Sequence of chain 1.C:
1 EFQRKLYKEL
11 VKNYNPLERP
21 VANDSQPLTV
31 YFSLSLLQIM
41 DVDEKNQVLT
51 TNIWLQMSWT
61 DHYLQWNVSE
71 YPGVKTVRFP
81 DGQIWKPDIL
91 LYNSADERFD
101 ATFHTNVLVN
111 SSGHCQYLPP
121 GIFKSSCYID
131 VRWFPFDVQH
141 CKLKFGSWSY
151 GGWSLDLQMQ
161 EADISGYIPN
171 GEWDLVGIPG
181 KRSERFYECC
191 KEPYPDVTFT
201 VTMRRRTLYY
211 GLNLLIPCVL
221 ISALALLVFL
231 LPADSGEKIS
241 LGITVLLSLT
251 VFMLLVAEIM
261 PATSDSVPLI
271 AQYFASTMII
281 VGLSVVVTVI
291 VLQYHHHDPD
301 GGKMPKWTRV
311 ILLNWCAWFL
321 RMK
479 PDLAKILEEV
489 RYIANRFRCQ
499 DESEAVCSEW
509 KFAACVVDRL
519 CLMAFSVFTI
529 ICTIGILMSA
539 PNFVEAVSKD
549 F

Sequence of chain 1.D:
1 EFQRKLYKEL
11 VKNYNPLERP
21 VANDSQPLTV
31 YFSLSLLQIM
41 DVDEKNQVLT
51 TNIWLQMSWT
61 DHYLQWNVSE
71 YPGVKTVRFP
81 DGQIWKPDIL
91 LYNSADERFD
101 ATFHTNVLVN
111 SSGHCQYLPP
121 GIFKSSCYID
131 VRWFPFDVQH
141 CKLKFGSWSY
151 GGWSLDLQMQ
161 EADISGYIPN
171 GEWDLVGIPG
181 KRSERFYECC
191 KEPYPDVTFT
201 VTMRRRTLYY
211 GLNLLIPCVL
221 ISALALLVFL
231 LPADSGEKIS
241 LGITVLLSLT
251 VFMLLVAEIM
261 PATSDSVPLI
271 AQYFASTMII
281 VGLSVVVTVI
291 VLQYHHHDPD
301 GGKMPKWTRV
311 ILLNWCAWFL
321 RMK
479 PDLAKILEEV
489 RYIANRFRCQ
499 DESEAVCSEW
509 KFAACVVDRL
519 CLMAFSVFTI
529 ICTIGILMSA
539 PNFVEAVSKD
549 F

The small molecule below binds the protein below.
Small molecule (SMILES): Clc1ccc([C@H]2C[C@@H]3CC[C@H]2N3)cn1

Binding-site contacts:
Ligand atom C5 contacts residue TRP54 of chain 1.D at 3.4 Å (hydrophobic).
Ligand atom C1 contacts residue TRP148 of chain 1.C at 3.5 Å (hydrophobic).
Ligand atom C11 contacts residue TRP148 of chain 1.C at 3.2 Å (hydrophobic).
Ligand atom C2 contacts residue TRP148 of chain 1.C at 4.0 Å (hydrophobic).
Ligand atom C10 contacts residue LEU118 of chain 1.D at 3.6 Å (hydrophobic).
Ligand atom N1 contacts residue TRP148 of chain 1.C at 2.9 Å (h-bond).
Ligand atom C8 contacts residue CYS190 of chain 1.C at 3.5 Å (hydrophobic).
Ligand atom C2 contacts residue TYR194 of chain 1.C at 3.8 Å (hydrophobic).
Ligand atom C1 contacts residue CYS189 of chain 1.C at 4.0 Å (hydrophobic).
Ligand atom C8 contacts residue LEU118 of chain 1.D at 3.8 Å (hydrophobic).
Ligand atom C4 contacts residue TYR92 of chain 1.C at 3.8 Å (hydrophobic).
Ligand atom N2 contacts residue TRP148 of chain 1.C at 3.6 Å.
Ligand atom CL contacts residue LEU108 of chain 1.D at 3.4 Å.
Ligand atom C4 contacts residue TRP54 of chain 1.D at 3.8 Å (hydrophobic).
Ligand atom C10 contacts residue TRP148 of chain 1.C at 4.1 Å (hydrophobic).
Ligand atom C3 contacts residue TRP148 of chain 1.C at 4.0 Å (hydrophobic).
Ligand atom C11 contacts residue LEU118 of chain 1.D at 3.6 Å (hydrophobic).
Ligand atom C9 contacts residue LEU118 of chain 1.D at 3.7 Å (hydrophobic).
Ligand atom C3 contacts residue TYR92 of chain 1.C at 3.5 Å (hydrophobic).
Ligand atom N1 contacts residue TYR194 of chain 1.C at 3.7 Å.
Ligand atom N1 contacts residue TYR92 of chain 1.C at 2.8 Å (h-bond).
Ligand atom C3 contacts residue TYR194 of chain 1.C at 3.6 Å (hydrophobic).
Ligand atom C2 contacts residue CYS189 of chain 1.C at 3.6 Å (hydrophobic).
Ligand atom C5 contacts residue TRP148 of chain 1.C at 3.9 Å (hydrophobic).
Ligand atom C9 contacts residue TYR194 of chain 1.C at 3.5 Å (hydrophobic).
Ligand atom C5 contacts residue TYR92 of chain 1.C at 3.8 Å (hydrophobic).
Ligand atom C6 contacts residue TRP148 of chain 1.C at 3.3 Å (hydrophobic).
Ligand atom C3 contacts residue TYR187 of chain 1.C at 3.9 Å (hydrophobic).
Ligand atom C10 contacts residue SER149 of chain 1.C at 4.1 Å.
Ligand atom C8 contacts residue TRP148 of chain 1.C at 3.7 Å (hydrophobic).
Ligand atom N1 contacts residue SER147 of chain 1.C at 3.9 Å.
Ligand atom C8 contacts residue TYR194 of chain 1.C at 3.4 Å (hydrophobic).
Ligand atom C4 contacts residue TYR187 of chain 1.C at 3.7 Å (hydrophobic).
Ligand atom CL contacts residue ASN106 of chain 1.D at 3.5 Å.
Ligand atom C6 contacts residue TYR92 of chain 1.C at 3.9 Å (hydrophobic).
Ligand atom C7 contacts residue TRP148 of chain 1.C at 3.1 Å (hydrophobic).
Ligand atom CL contacts residue GLN116 of chain 1.D at 3.5 Å.
Ligand atom N2 contacts residue LEU118 of chain 1.D at 3.7 Å.
Ligand atom C2 contacts residue CYS190 of chain 1.C at 3.8 Å (hydrophobic).
Ligand atom C7 contacts residue LEU118 of chain 1.D at 3.9 Å (hydrophobic).